Sequence of chain 1.B:
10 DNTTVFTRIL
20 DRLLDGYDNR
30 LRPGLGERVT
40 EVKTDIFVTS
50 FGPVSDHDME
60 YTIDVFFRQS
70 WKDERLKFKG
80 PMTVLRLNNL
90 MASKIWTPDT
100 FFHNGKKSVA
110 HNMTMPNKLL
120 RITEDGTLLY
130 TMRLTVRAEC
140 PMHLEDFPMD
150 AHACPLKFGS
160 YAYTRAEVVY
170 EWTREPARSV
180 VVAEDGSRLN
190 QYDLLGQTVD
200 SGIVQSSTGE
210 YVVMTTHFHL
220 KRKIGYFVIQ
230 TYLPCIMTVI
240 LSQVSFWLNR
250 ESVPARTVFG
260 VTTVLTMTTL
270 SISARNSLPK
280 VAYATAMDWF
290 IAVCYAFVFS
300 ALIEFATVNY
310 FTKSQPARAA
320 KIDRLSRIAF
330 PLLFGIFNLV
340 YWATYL

Binding-site contacts:
Ligand atom CB contacts residue TYR205 of chain 1.A at 3.5 Å (hydrophobic).
Ligand atom CG contacts residue TYR157 of chain 1.A at 3.4 Å (hydrophobic).
Ligand atom O contacts residue ARG67 of chain 1.B at 3.5 Å (salt-bridge).
Ligand atom CB contacts residue PHE200 of chain 1.A at 4.5 Å (hydrophobic).
Ligand atom N contacts residue TYR205 of chain 1.A at 3.2 Å.
Ligand atom O contacts residue LEU118 of chain 1.B at 4.2 Å.
Ligand atom CD contacts residue PHE200 of chain 1.A at 4.4 Å (hydrophobic).
Ligand atom CG contacts residue THR130 of chain 1.B at 3.8 Å.
Ligand atom CD contacts residue PHE65 of chain 1.B at 4.0 Å (hydrophobic).
Ligand atom O contacts residue THR202 of chain 1.A at 3.2 Å.
Ligand atom CD contacts residue TYR205 of chain 1.A at 3.4 Å (hydrophobic).
Ligand atom C contacts residue PHE65 of chain 1.B at 3.9 Å (hydrophobic).
Ligand atom CB contacts residue PHE65 of chain 1.B at 4.2 Å (hydrophobic).
Ligand atom CB contacts residue TYR157 of chain 1.A at 4.0 Å (hydrophobic).
Ligand atom N contacts residue TYR157 of chain 1.A at 4.4 Å.
Ligand atom C contacts residue ARG67 of chain 1.B at 3.6 Å.
Ligand atom OXT contacts residue ARG67 of chain 1.B at 2.8 Å (salt-bridge).
Ligand atom OXT contacts residue THR202 of chain 1.A at 4.3 Å.
Ligand atom CG contacts residue TYR205 of chain 1.A at 4.5 Å (hydrophobic).
Ligand atom CG contacts residue THR202 of chain 1.A at 4.3 Å.
Ligand atom CG contacts residue LEU118 of chain 1.B at 4.5 Å (hydrophobic).
Ligand atom CD contacts residue TYR97 of chain 1.A at 4.4 Å (hydrophobic).
Ligand atom C contacts residue THR130 of chain 1.B at 3.6 Å.
Ligand atom N contacts residue TYR97 of chain 1.A at 4.3 Å.
Ligand atom CD contacts residue TYR157 of chain 1.A at 3.4 Å (hydrophobic).
Ligand atom CB contacts residue THR202 of chain 1.A at 3.5 Å.
Ligand atom N contacts residue PHE200 of chain 1.A at 3.2 Å.
Ligand atom OXT contacts residue PHE65 of chain 1.B at 3.5 Å.
Ligand atom CG contacts residue PHE65 of chain 1.B at 3.4 Å (hydrophobic).
Ligand atom C contacts residue THR202 of chain 1.A at 3.9 Å.
Ligand atom OXT contacts residue THR130 of chain 1.B at 4.2 Å.
Ligand atom O contacts residue THR130 of chain 1.B at 3.2 Å.

Sequence of chain 1.A:
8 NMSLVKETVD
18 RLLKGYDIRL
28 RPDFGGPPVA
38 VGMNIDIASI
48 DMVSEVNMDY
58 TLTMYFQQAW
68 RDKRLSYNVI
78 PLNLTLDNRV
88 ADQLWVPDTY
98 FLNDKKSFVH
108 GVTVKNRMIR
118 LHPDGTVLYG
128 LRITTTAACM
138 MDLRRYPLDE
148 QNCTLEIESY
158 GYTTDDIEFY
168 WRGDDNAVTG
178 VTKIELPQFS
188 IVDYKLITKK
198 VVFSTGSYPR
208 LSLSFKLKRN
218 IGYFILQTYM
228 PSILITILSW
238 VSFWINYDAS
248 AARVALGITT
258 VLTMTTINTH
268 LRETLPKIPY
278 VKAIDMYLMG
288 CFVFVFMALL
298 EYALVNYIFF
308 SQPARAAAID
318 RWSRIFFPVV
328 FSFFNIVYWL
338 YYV

The protein below binds the small molecule below.
Small molecule (SMILES): NCCCC(=O)O